Sequence of chain 1.G:
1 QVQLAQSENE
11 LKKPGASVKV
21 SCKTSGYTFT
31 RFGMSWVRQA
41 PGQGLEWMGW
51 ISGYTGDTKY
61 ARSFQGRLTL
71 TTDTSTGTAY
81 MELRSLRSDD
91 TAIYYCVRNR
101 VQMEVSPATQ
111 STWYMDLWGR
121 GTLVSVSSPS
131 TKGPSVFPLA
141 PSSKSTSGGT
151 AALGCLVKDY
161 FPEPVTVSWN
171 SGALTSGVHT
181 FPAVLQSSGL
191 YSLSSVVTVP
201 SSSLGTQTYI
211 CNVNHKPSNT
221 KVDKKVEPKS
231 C

A small-molecule ligand and the protein it binds are described below.
Small molecule (SMILES): CC(=O)N[C@@H]1[C@@H](O)[C@H](O)[C@@H](CO)O[C@H]1O

Binding-site contacts:
Ligand atom O6 contacts residue VAL105 of chain 1.G at 2.8 Å (h-bond).
Ligand atom O6 contacts residue GLU104 of chain 1.G at 4.0 Å.
Ligand atom C6 contacts residue VAL105 of chain 1.G at 3.6 Å (hydrophobic).
Ligand atom C1 contacts residue ASN31 of chain 1.C at 1.4 Å.
Ligand atom N2 contacts residue ASN31 of chain 1.C at 2.9 Å (h-bond).
Ligand atom C8 contacts residue ASN31 of chain 1.C at 4.4 Å.
Ligand atom O5 contacts residue ASN31 of chain 1.C at 2.4 Å (h-bond).
Ligand atom O4 contacts residue GLU104 of chain 1.G at 4.3 Å.
Ligand atom C4 contacts residue ASN31 of chain 1.C at 4.2 Å.
Ligand atom C5 contacts residue ASN31 of chain 1.C at 3.7 Å.
Ligand atom O7 contacts residue ASN31 of chain 1.C at 3.3 Å (h-bond).
Ligand atom O7 contacts residue THR30 of chain 1.C at 4.5 Å.
Ligand atom C8 contacts residue VAL13 of chain 1.C at 4.4 Å (hydrophobic).
Ligand atom C7 contacts residue ASN31 of chain 1.C at 3.2 Å.
Ligand atom C2 contacts residue ASN31 of chain 1.C at 2.4 Å.
Ligand atom C3 contacts residue ASN31 of chain 1.C at 3.8 Å.
Ligand atom C8 contacts residue THR30 of chain 1.C at 3.8 Å.
Ligand atom C7 contacts residue THR30 of chain 1.C at 4.3 Å.

Sequence of chain 1.C:
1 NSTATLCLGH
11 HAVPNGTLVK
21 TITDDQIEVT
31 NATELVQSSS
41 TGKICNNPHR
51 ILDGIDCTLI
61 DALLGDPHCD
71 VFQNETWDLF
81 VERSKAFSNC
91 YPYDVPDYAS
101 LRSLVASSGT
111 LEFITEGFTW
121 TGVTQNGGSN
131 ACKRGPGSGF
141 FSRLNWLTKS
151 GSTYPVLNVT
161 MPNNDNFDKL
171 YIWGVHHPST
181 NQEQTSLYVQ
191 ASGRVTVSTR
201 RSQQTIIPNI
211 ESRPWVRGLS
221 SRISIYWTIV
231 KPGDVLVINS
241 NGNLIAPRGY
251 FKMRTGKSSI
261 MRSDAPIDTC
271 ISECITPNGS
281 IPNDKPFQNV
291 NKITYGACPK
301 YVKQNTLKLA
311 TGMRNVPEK